Binding-site contacts:
Ligand atom C1 contacts residue TYR193 of chain 1.A at 3.8 Å (hydrophobic).
Ligand atom C10 contacts residue HIS241 of chain 1.A at 3.6 Å.
Ligand atom C1 contacts residue ASN215 of chain 1.A at 3.6 Å.
Ligand atom C18 contacts residue ILE220 of chain 1.A at 4.3 Å (hydrophobic).
Ligand atom C11 contacts residue HIS241 of chain 1.A at 3.7 Å.
Ligand atom C14 contacts residue MET217 of chain 1.A at 3.9 Å (hydrophobic).
Ligand atom O2 contacts residue TYR193 of chain 1.A at 3.4 Å.
Ligand atom C21 contacts residue ILE220 of chain 1.A at 3.5 Å (hydrophobic).
Ligand atom O2 contacts residue MET195 of chain 1.A at 4.4 Å.
Ligand atom C8 contacts residue PHE121 of chain 1.A at 4.3 Å (hydrophobic).
Ligand atom C17 contacts residue TYR147 of chain 1.A at 4.0 Å (hydrophobic).
Ligand atom N4 contacts residue MET217 of chain 1.A at 3.3 Å.
Ligand atom C8 contacts residue LEU103 of chain 1.A at 3.1 Å (hydrophobic).
Ligand atom N4 contacts residue TYR193 of chain 1.A at 3.5 Å.
Ligand atom C14 contacts residue LEU187 of chain 1.A at 4.3 Å (hydrophobic).
Ligand atom C15 contacts residue ILE101 of chain 1.A at 4.1 Å (hydrophobic).
Ligand atom C16 contacts residue ILE101 of chain 1.A at 3.5 Å (hydrophobic).
Ligand atom C3 contacts residue LEU103 of chain 1.A at 4.2 Å (hydrophobic).
Ligand atom C21 contacts residue ILE101 of chain 1.A at 4.0 Å (hydrophobic).
Ligand atom C18 contacts residue ILE125 of chain 1.A at 4.2 Å (hydrophobic).
Ligand atom C16 contacts residue TYR147 of chain 1.A at 4.3 Å (hydrophobic).
Ligand atom C1 contacts residue TYR194 of chain 1.A at 4.2 Å (hydrophobic).
Ligand atom C13 contacts residue THR102 of chain 1.A at 4.3 Å.
Ligand atom C14 contacts residue ILE101 of chain 1.A at 4.1 Å (hydrophobic).
Ligand atom C17 contacts residue ILE101 of chain 1.A at 3.8 Å (hydrophobic).
Ligand atom C6 contacts residue THR102 of chain 1.A at 4.3 Å.
Ligand atom C17 contacts residue ILE220 of chain 1.A at 3.9 Å (hydrophobic).
Ligand atom C20 contacts residue ILE125 of chain 1.A at 3.4 Å (hydrophobic).
Ligand atom N5 contacts residue TYR193 of chain 1.A at 4.0 Å.
Ligand atom C18 contacts residue PHE182 of chain 1.A at 4.0 Å (hydrophobic).
Ligand atom C21 contacts residue TYR147 of chain 1.A at 2.7 Å (hydrophobic).
Ligand atom C7 contacts residue LEU103 of chain 1.A at 3.2 Å (hydrophobic).
Ligand atom C3 contacts residue TYR193 of chain 1.A at 3.8 Å (hydrophobic).
Ligand atom C3 contacts residue PHE121 of chain 1.A at 4.4 Å (hydrophobic).
Ligand atom C7 contacts residue THR102 of chain 1.A at 4.2 Å.
Ligand atom C1 contacts residue MET195 of chain 1.A at 4.3 Å (hydrophobic).
Ligand atom C10 contacts residue SER123 of chain 1.A at 4.2 Å.
Ligand atom C19 contacts residue ILE125 of chain 1.A at 3.2 Å (hydrophobic).
Ligand atom C13 contacts residue ILE101 of chain 1.A at 3.4 Å (hydrophobic).
Ligand atom N5 contacts residue MET217 of chain 1.A at 3.3 Å (h-bond).

A small-molecule ligand and the protein it binds are described below.
Small molecule (SMILES): COc1ccc(N2CCN(c3cccc(C)c3)CC2)nn1

Sequence of chain 1.A:
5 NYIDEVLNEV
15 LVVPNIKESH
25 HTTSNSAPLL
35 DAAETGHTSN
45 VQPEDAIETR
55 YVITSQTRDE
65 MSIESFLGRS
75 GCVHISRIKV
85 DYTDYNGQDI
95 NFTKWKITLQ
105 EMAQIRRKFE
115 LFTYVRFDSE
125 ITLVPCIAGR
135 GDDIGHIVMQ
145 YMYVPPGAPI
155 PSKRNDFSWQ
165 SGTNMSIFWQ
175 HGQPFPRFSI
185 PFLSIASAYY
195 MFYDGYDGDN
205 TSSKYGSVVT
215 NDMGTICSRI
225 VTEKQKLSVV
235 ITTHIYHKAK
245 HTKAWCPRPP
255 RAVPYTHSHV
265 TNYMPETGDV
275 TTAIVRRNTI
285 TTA